A protein and the small-molecule ligand that binds it are described below.
Small molecule (SMILES): CC(=O)N[C@H]1[C@H](O[C@H]2[C@H](O)[C@@H](NC(C)=O)CO[C@@H]2CO)O[C@H](CO)[C@@H](O[C@@H]2O[C@H](CO)[C@@H](O)[C@H](O)[C@@H]2O)[C@@H]1O

Sequence of chain 1.B:
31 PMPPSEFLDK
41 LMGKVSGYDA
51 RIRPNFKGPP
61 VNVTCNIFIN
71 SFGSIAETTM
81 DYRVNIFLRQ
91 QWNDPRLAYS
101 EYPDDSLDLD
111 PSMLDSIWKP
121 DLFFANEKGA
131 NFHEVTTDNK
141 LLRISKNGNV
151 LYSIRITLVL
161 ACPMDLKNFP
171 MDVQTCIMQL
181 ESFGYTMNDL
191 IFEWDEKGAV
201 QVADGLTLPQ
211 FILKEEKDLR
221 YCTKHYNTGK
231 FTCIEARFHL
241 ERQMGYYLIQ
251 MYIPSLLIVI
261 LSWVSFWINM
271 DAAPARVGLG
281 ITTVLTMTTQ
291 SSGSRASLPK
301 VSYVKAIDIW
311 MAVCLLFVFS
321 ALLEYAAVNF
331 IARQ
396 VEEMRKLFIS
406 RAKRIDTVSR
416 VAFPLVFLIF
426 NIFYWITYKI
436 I

Binding-site contacts:
Ligand atom C3 contacts residue ASN62 of chain 1.B at 3.8 Å.
Ligand atom C8 contacts residue ASN55 of chain 1.B at 3.5 Å.
Ligand atom C8 contacts residue PRO59 of chain 1.B at 4.1 Å (hydrophobic).
Ligand atom N2 contacts residue PRO59 of chain 1.B at 3.9 Å.
Ligand atom O3 contacts residue PRO59 of chain 1.B at 4.2 Å.
Ligand atom N2 contacts residue PRO60 of chain 1.B at 3.9 Å.
Ligand atom O7 contacts residue ASN62 of chain 1.B at 3.1 Å (h-bond).
Ligand atom C3 contacts residue PRO59 of chain 1.B at 4.2 Å (hydrophobic).
Ligand atom C7 contacts residue PRO60 of chain 1.B at 4.2 Å (hydrophobic).
Ligand atom C2 contacts residue ASN62 of chain 1.B at 2.5 Å.
Ligand atom N2 contacts residue ASN62 of chain 1.B at 2.9 Å (h-bond).
Ligand atom O5 contacts residue ASN62 of chain 1.B at 2.4 Å (h-bond).
Ligand atom C7 contacts residue ASN62 of chain 1.B at 3.1 Å.
Ligand atom C8 contacts residue ASN62 of chain 1.B at 4.3 Å.
Ligand atom C4 contacts residue ASN62 of chain 1.B at 4.2 Å.
Ligand atom C5 contacts residue ASN62 of chain 1.B at 3.6 Å.
Ligand atom C8 contacts residue PRO60 of chain 1.B at 3.9 Å (hydrophobic).
Ligand atom C1 contacts residue ASN62 of chain 1.B at 1.4 Å.